Sequence of chain 1.A:
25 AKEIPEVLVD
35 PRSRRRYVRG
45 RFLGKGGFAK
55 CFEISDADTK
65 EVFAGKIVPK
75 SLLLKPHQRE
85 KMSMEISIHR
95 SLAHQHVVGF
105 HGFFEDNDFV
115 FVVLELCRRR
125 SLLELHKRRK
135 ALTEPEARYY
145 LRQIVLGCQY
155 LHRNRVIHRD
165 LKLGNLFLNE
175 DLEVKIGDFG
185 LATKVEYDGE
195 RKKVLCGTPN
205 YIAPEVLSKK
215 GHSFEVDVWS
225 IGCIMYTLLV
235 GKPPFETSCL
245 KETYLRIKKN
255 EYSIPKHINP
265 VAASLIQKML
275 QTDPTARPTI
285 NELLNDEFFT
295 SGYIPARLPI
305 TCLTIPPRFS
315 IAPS

Binding-site contacts:
Ligand atom C8 contacts residue PHE171 of chain 1.A at 3.8 Å (hydrophobic).
Ligand atom N6 contacts residue ALA68 of chain 1.A at 3.5 Å.
Ligand atom N9 contacts residue PHE171 of chain 1.A at 3.9 Å.
Ligand atom C2 contacts residue LEU47 of chain 1.A at 3.7 Å (hydrophobic).
Ligand atom O2B contacts residue ASP182 of chain 1.A at 2.9 Å (salt-bridge).
Ligand atom C6 contacts residue GLU119 of chain 1.A at 3.8 Å.
Ligand atom N3B contacts residue GLY50 of chain 1.A at 3.7 Å.
Ligand atom O3A contacts residue LYS70 of chain 1.A at 3.7 Å.
Ligand atom N6 contacts residue GLU119 of chain 1.A at 2.8 Å (salt-bridge).
Ligand atom C8 contacts residue CYS55 of chain 1.A at 3.8 Å (hydrophobic).
Ligand atom C4 contacts residue CYS55 of chain 1.A at 3.7 Å (hydrophobic).
Ligand atom O4' contacts residue CYS55 of chain 1.A at 3.2 Å.
Ligand atom O2A contacts residue PHE171 of chain 1.A at 3.9 Å.
Ligand atom O1B contacts residue GLY51 of chain 1.A at 3.7 Å.
Ligand atom N7 contacts residue PHE171 of chain 1.A at 3.9 Å.
Ligand atom C4 contacts residue PHE171 of chain 1.A at 3.9 Å (hydrophobic).
Ligand atom O3G contacts residue ASN169 of chain 1.A at 2.8 Å (h-bond).
Ligand atom O1B contacts residue GLY50 of chain 1.A at 2.3 Å (h-bond).
Ligand atom O1A contacts residue ASP182 of chain 1.A at 3.8 Å.
Ligand atom N1 contacts residue ALA68 of chain 1.A at 3.6 Å.
Ligand atom O1A contacts residue LYS70 of chain 1.A at 3.6 Å.
Ligand atom PG contacts residue ASP182 of chain 1.A at 3.4 Å.
Ligand atom N1 contacts residue CYS121 of chain 1.A at 3.1 Å (h-bond).
Ligand atom PB contacts residue ASP182 of chain 1.A at 3.7 Å.
Ligand atom C2' contacts residue PHE171 of chain 1.A at 3.7 Å (hydrophobic).
Ligand atom O1G contacts residue LYS166 of chain 1.A at 3.8 Å.
Ligand atom C2 contacts residue CYS121 of chain 1.A at 3.4 Å (hydrophobic).
Ligand atom N3B contacts residue ASP182 of chain 1.A at 3.9 Å.
Ligand atom C3' contacts residue PHE171 of chain 1.A at 3.9 Å (hydrophobic).
Ligand atom O3G contacts residue ASP182 of chain 1.A at 3.0 Å (salt-bridge).
Ligand atom O5' contacts residue LYS70 of chain 1.A at 3.9 Å.
Ligand atom N9 contacts residue CYS55 of chain 1.A at 3.6 Å (h-bond).
Ligand atom N3 contacts residue LEU47 of chain 1.A at 3.7 Å.
Ligand atom C6 contacts residue ALA68 of chain 1.A at 3.5 Å (hydrophobic).
Ligand atom PB contacts residue GLY50 of chain 1.A at 3.7 Å.
Ligand atom C1' contacts residue CYS55 of chain 1.A at 3.8 Å (hydrophobic).
Ligand atom O2' contacts residue LEU47 of chain 1.A at 3.9 Å.
Ligand atom O3A contacts residue ASP182 of chain 1.A at 3.8 Å.
Ligand atom O2A contacts residue ASP182 of chain 1.A at 4.0 Å.
Ligand atom O1G contacts residue ASP182 of chain 1.A at 2.9 Å (salt-bridge).

The small molecule below binds the protein below.
Small molecule (SMILES): Nc1ncnc2c1ncn2[C@@H]1O[C@H](CO[P](=O)(O)O[P](=O)(O)NP(=O)(O)O)[C@@H](O)[C@H]1O